Binding-site contacts:
Ligand atom C2 contacts residue ASN154 of chain 54.A at 2.9 Å.
Ligand atom O7 contacts residue VAL153 of chain 54.A at 2.8 Å (h-bond).
Ligand atom C8 contacts residue ASN154 of chain 54.A at 3.4 Å.
Ligand atom O5 contacts residue THR156 of chain 54.A at 3.9 Å.
Ligand atom C7 contacts residue ASN154 of chain 54.A at 1.9 Å.
Ligand atom C7 contacts residue GLY150 of chain 54.A at 4.5 Å.
Ligand atom C6 contacts residue THR156 of chain 54.A at 4.2 Å.
Ligand atom N2 contacts residue ASN154 of chain 54.A at 2.2 Å (h-bond).
Ligand atom C1 contacts residue THR156 of chain 54.A at 4.1 Å.
Ligand atom O7 contacts residue ASN154 of chain 54.A at 1.3 Å (h-bond).
Ligand atom O5 contacts residue ASN154 of chain 54.A at 3.7 Å.
Ligand atom C7 contacts residue VAL153 of chain 54.A at 4.0 Å (hydrophobic).
Ligand atom C8 contacts residue GLY150 of chain 54.A at 4.3 Å.
Ligand atom O7 contacts residue GLY150 of chain 54.A at 4.2 Å.
Ligand atom C3 contacts residue ASN154 of chain 54.A at 4.3 Å.
Ligand atom O7 contacts residue THR156 of chain 54.A at 4.2 Å.
Ligand atom C1 contacts residue ASN154 of chain 54.A at 2.6 Å.
Ligand atom C5 contacts residue THR156 of chain 54.A at 3.7 Å.

Sequence of chain 54.A:
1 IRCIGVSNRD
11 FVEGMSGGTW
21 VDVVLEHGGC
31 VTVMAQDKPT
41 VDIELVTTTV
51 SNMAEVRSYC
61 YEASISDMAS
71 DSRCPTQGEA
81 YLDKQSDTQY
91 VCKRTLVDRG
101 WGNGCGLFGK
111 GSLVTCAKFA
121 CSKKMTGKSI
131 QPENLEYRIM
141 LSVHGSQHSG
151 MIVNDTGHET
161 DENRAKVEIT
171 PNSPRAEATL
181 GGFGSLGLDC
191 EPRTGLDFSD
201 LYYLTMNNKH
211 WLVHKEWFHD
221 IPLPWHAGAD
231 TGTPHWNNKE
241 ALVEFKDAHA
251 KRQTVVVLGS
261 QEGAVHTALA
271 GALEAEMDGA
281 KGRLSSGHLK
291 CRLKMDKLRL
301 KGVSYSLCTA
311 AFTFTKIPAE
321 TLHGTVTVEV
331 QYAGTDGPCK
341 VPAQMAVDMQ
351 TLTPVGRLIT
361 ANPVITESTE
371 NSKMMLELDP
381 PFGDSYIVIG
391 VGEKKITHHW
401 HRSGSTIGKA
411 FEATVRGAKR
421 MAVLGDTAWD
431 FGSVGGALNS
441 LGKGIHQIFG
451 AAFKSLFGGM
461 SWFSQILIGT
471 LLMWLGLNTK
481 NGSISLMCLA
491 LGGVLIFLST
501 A

The small molecule below binds the protein below.
Small molecule (SMILES): CC(=O)N[C@H]1[C@H](O[C@H]2[C@H](O)[C@@H](NC(C)=O)CO[C@@H]2CO)O[C@H](CO)[C@@H](O)[C@@H]1O